Sequence of chain 5.A:
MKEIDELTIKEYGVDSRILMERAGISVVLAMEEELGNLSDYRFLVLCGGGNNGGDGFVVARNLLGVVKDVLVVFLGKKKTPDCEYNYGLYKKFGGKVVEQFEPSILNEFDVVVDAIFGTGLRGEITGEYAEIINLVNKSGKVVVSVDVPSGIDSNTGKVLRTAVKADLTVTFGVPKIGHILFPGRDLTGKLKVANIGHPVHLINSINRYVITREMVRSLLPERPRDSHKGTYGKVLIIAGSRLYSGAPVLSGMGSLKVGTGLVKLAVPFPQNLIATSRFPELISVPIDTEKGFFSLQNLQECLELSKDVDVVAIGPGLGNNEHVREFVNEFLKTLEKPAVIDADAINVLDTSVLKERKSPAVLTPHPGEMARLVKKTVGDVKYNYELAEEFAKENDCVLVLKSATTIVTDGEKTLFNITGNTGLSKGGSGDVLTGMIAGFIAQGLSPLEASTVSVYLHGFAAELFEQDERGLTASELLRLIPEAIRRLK

The protein below binds the small molecule below.
Small molecule (SMILES): CC(C)C[C@H](NC(=O)[C@H](CC1=CN=C2C=CC=CC12)NC(=O)[C@H](C)NC(=O)[C@H](C)N)C(=O)N[C@@H](Cc1ccccc1)C(=O)N[C@@H](CCC(=O)O)C(=O)N[C@@H](C)C=O

Sequence of chain 1.A:
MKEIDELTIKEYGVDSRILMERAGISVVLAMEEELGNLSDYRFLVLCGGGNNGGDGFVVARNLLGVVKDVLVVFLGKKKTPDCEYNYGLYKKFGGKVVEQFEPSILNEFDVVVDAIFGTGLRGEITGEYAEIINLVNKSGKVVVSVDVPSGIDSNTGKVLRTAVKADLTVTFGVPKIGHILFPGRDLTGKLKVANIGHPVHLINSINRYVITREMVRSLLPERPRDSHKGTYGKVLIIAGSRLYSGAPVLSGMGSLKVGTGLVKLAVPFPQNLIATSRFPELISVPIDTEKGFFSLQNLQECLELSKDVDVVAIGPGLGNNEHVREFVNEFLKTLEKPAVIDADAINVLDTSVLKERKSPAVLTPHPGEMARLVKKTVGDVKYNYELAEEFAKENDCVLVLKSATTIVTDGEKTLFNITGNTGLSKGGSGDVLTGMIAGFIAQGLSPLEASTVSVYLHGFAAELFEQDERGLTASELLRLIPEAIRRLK

Binding-site contacts:
Ligand atom CE1 contacts residue ALA206 of chain 1.A at 3.8 Å (hydrophobic).
Ligand atom CE3 contacts residue LEU41 of chain 5.A at 3.8 Å (hydrophobic).
Ligand atom CH2 contacts residue ARG34 of chain 1.A at 3.5 Å.
Ligand atom O contacts residue VAL205 of chain 1.A at 2.9 Å (h-bond).
Ligand atom CE2 contacts residue VAL40 of chain 5.A at 3.8 Å (hydrophobic).
Ligand atom NE1 contacts residue ASN74 of chain 5.A at 2.9 Å (h-bond).
Ligand atom O contacts residue ASN207 of chain 1.A at 2.8 Å (h-bond).
Ligand atom N contacts residue ASN49 of chain 5.A at 3.3 Å.
Ligand atom CA contacts residue GLU44 of chain 5.A at 3.7 Å.
Ligand atom CE2 contacts residue ASN207 of chain 1.A at 3.5 Å.
Ligand atom CD2 contacts residue VAL40 of chain 5.A at 3.7 Å (hydrophobic).
Ligand atom CD1 contacts residue ASN207 of chain 1.A at 3.5 Å.
Ligand atom CZ2 contacts residue ASN74 of chain 5.A at 3.6 Å.
Ligand atom C contacts residue VAL205 of chain 1.A at 3.5 Å (hydrophobic).
Ligand atom O contacts residue ALA206 of chain 1.A at 3.3 Å.
Ligand atom CB contacts residue GLU44 of chain 5.A at 3.4 Å.
Ligand atom CA contacts residue VAL205 of chain 1.A at 3.2 Å (hydrophobic).
Ligand atom CZ2 contacts residue ASN207 of chain 1.A at 3.7 Å.
Ligand atom CD2 contacts residue LEU41 of chain 1.A at 3.7 Å (hydrophobic).
Ligand atom CZ contacts residue SER38 of chain 1.A at 3.3 Å.
Ligand atom CZ2 contacts residue ARG34 of chain 1.A at 3.6 Å.
Ligand atom N contacts residue VAL205 of chain 1.A at 2.8 Å (h-bond).
Ligand atom C contacts residue LEU203 of chain 1.A at 3.4 Å (hydrophobic).
Ligand atom CD1 contacts residue SER38 of chain 1.A at 3.5 Å.
Ligand atom C contacts residue GLU44 of chain 5.A at 3.4 Å.
Ligand atom CA contacts residue VAL205 of chain 1.A at 3.8 Å (hydrophobic).
Ligand atom CD2 contacts residue GLU45 of chain 1.A at 3.8 Å.
Ligand atom CE2 contacts residue GLU45 of chain 1.A at 3.9 Å.
Ligand atom CG contacts residue VAL40 of chain 5.A at 3.8 Å (hydrophobic).
Ligand atom CA contacts residue GLU44 of chain 5.A at 3.8 Å.
Ligand atom O contacts residue VAL205 of chain 1.A at 3.5 Å (h-bond).
Ligand atom NE1 contacts residue ASN207 of chain 1.A at 3.5 Å (h-bond).
Ligand atom CE1 contacts residue SER38 of chain 1.A at 3.8 Å.
Ligand atom O contacts residue LYS204 of chain 1.A at 3.6 Å.
Ligand atom N contacts residue GLU44 of chain 5.A at 2.9 Å (salt-bridge).
Ligand atom CZ contacts residue ALA42 of chain 1.A at 3.6 Å (hydrophobic).
Ligand atom N contacts residue GLU44 of chain 5.A at 3.1 Å (salt-bridge).
Ligand atom CH2 contacts residue ILE37 of chain 5.A at 3.8 Å (hydrophobic).
Ligand atom O contacts residue ASN207 of chain 1.A at 3.1 Å (h-bond).
Ligand atom CD1 contacts residue ASN74 of chain 5.A at 3.8 Å.